Sequence of chain 1.G:
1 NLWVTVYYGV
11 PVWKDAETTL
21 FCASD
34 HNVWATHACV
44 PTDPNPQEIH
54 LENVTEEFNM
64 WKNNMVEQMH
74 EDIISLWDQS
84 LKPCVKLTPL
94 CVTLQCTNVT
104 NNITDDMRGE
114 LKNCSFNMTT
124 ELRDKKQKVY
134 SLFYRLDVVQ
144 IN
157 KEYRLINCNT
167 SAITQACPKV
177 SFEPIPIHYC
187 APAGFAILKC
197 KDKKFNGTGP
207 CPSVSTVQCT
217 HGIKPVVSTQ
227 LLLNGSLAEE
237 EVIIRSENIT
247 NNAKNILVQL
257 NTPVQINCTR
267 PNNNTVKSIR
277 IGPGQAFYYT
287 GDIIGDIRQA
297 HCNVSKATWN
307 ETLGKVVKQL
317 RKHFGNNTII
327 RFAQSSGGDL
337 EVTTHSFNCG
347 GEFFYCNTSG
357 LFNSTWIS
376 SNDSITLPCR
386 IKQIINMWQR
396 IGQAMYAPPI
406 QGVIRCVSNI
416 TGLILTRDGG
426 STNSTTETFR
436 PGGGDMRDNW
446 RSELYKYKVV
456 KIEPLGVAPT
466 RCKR

Binding-site contacts:
Ligand atom C1 contacts residue GLU55 of chain 1.G at 4.3 Å.
Ligand atom C3 contacts residue GLU55 of chain 1.G at 4.2 Å.
Ligand atom C8 contacts residue GLU55 of chain 1.G at 3.8 Å.
Ligand atom C3 contacts residue ASN56 of chain 1.G at 3.9 Å.
Ligand atom C5 contacts residue ASN56 of chain 1.G at 3.8 Å.
Ligand atom C7 contacts residue ASN56 of chain 1.G at 3.7 Å.
Ligand atom N2 contacts residue GLU55 of chain 1.G at 3.0 Å (salt-bridge).
Ligand atom C4 contacts residue ASN56 of chain 1.G at 4.3 Å.
Ligand atom C8 contacts residue GLY6 of chain 1.H at 4.2 Å.
Ligand atom C7 contacts residue SER10 of chain 1.H at 2.9 Å.
Ligand atom N2 contacts residue SER10 of chain 1.H at 4.2 Å.
Ligand atom C8 contacts residue SER10 of chain 1.H at 2.9 Å.
Ligand atom N2 contacts residue ASN56 of chain 1.G at 3.0 Å (h-bond).
Ligand atom C2 contacts residue ASN56 of chain 1.G at 2.5 Å.
Ligand atom O7 contacts residue SER10 of chain 1.H at 2.2 Å (h-bond).
Ligand atom C2 contacts residue GLU55 of chain 1.G at 4.0 Å.
Ligand atom O5 contacts residue ASN56 of chain 1.G at 2.4 Å (h-bond).
Ligand atom C7 contacts residue GLU55 of chain 1.G at 3.8 Å.
Ligand atom C1 contacts residue ASN56 of chain 1.G at 1.5 Å.
Ligand atom O7 contacts residue ASN56 of chain 1.G at 4.0 Å.

Sequence of chain 1.H:
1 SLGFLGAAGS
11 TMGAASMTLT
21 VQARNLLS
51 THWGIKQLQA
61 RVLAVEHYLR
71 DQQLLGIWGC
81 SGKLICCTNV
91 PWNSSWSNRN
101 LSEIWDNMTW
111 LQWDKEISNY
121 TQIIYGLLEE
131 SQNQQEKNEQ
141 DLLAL

The small molecule below binds the protein below.
Small molecule (SMILES): CC(=O)N[C@H]1[C@H](O[C@H]2[C@H](O)[C@@H](NC(C)=O)CO[C@@H]2CO)O[C@H](CO)[C@@H](O)[C@@H]1O